Sequence of chain 1.B:
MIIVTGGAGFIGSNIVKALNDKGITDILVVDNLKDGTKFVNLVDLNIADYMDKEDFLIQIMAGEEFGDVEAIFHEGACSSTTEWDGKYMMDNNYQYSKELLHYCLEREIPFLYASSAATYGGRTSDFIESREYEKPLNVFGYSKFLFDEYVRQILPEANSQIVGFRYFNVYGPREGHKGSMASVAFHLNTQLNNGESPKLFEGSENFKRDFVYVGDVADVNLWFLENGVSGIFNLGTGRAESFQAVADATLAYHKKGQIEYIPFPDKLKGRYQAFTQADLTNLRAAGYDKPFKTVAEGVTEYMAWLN

This protein binds this small molecule.
Small molecule (SMILES): OC[C@H]1O[C@@H](O)[C@@H](O)[C@@H](O)[C@@H]1O

Binding-site contacts:
Ligand atom C5 contacts residue PHE187 of chain 1.B at 4.2 Å (hydrophobic).
Ligand atom O2 contacts residue LYS225 of chain 1.B at 3.2 Å (salt-bridge).
Ligand atom O4 contacts residue SER126 of chain 1.B at 2.6 Å (h-bond).
Ligand atom O6 contacts residue ADP1 of chain 1.Q at 4.1 Å.
Ligand atom O2 contacts residue ADP1 of chain 1.Q at 2.8 Å (h-bond).
Ligand atom C3 contacts residue ADP1 of chain 1.Q at 3.7 Å.
Ligand atom O6 contacts residue NAP1 of chain 1.O at 3.5 Å.
Ligand atom C3 contacts residue LYS225 of chain 1.B at 3.9 Å.
Ligand atom C5 contacts residue THR128 of chain 1.B at 3.9 Å.
Ligand atom C6 contacts residue SER163 of chain 1.B at 3.3 Å.
Ligand atom C5 contacts residue ADP1 of chain 1.Q at 3.6 Å.
Ligand atom C3 contacts residue SER126 of chain 1.B at 2.9 Å.
Ligand atom C2 contacts residue ADP1 of chain 1.Q at 2.4 Å.
Ligand atom C5 contacts residue SER126 of chain 1.B at 4.2 Å.
Ligand atom O3 contacts residue LYS225 of chain 1.B at 2.9 Å (salt-bridge).
Ligand atom O6 contacts residue PHE187 of chain 1.B at 3.8 Å.
Ligand atom C4 contacts residue NAP1 of chain 1.O at 3.8 Å.
Ligand atom C6 contacts residue PHE187 of chain 1.B at 3.7 Å (hydrophobic).
Ligand atom C5 contacts residue NAP1 of chain 1.O at 4.0 Å.
Ligand atom C1 contacts residue THR128 of chain 1.B at 4.2 Å.
Ligand atom C4 contacts residue ADP1 of chain 1.Q at 4.2 Å.
Ligand atom C4 contacts residue SER126 of chain 1.B at 3.3 Å.
Ligand atom C2 contacts residue SER126 of chain 1.B at 4.3 Å.
Ligand atom O3 contacts residue SER126 of chain 1.B at 2.9 Å (h-bond).
Ligand atom O6 contacts residue ALA165 of chain 1.B at 3.8 Å.
Ligand atom O5 contacts residue ADP1 of chain 1.Q at 2.4 Å (h-bond).
Ligand atom O5 contacts residue THR128 of chain 1.B at 4.4 Å.
Ligand atom C2 contacts residue LYS225 of chain 1.B at 4.0 Å.
Ligand atom O4 contacts residue PHE187 of chain 1.B at 3.5 Å.
Ligand atom O5 contacts residue NAP1 of chain 1.O at 4.0 Å.
Ligand atom O6 contacts residue SER163 of chain 1.B at 2.6 Å (h-bond).
Ligand atom C3 contacts residue MET228 of chain 1.B at 3.9 Å (hydrophobic).
Ligand atom C4 contacts residue LYS225 of chain 1.B at 4.3 Å.
Ligand atom O2 contacts residue NAP1 of chain 1.O at 3.3 Å (h-bond).
Ligand atom O4 contacts residue NAP1 of chain 1.O at 3.5 Å (h-bond).
Ligand atom C1 contacts residue ADP1 of chain 1.Q at 1.4 Å.
Ligand atom C2 contacts residue MET228 of chain 1.B at 3.6 Å (hydrophobic).
Ligand atom O2 contacts residue MET228 of chain 1.B at 3.3 Å (h-bond).
Ligand atom C6 contacts residue NAP1 of chain 1.O at 3.0 Å.
Ligand atom O3 contacts residue MET228 of chain 1.B at 3.6 Å.